A protein and the small-molecule ligand that binds it are described below.
Small molecule (SMILES): CC(=O)N[C@@H]1[C@@H](O)[C@H](O)[C@@H](CO)O[C@H]1O

Binding-site contacts:
Ligand atom C4 contacts residue ASN705 of chain 1.A at 4.2 Å.
Ligand atom C7 contacts residue ASP792 of chain 1.B at 4.1 Å.
Ligand atom C6 contacts residue ILE1126 of chain 1.A at 3.9 Å (hydrophobic).
Ligand atom O6 contacts residue GLY1127 of chain 1.A at 3.4 Å.
Ligand atom C2 contacts residue ASN705 of chain 1.A at 2.5 Å.
Ligand atom O7 contacts residue ASN705 of chain 1.A at 3.4 Å (h-bond).
Ligand atom C5 contacts residue ASN705 of chain 1.A at 3.7 Å.
Ligand atom O5 contacts residue ASN705 of chain 1.A at 2.4 Å (h-bond).
Ligand atom N2 contacts residue ASP792 of chain 1.B at 4.3 Å.
Ligand atom N2 contacts residue ASN705 of chain 1.A at 2.9 Å (h-bond).
Ligand atom C7 contacts residue ASN705 of chain 1.A at 3.0 Å.
Ligand atom C6 contacts residue GLY1127 of chain 1.A at 4.2 Å.
Ligand atom O4 contacts residue ILE1126 of chain 1.A at 4.0 Å.
Ligand atom C1 contacts residue ASP792 of chain 1.B at 4.2 Å.
Ligand atom O4 contacts residue GLY1127 of chain 1.A at 4.5 Å.
Ligand atom C8 contacts residue ASP792 of chain 1.B at 3.2 Å.
Ligand atom C3 contacts residue ASN705 of chain 1.A at 3.8 Å.
Ligand atom C8 contacts residue ASN705 of chain 1.A at 3.6 Å.
Ligand atom O6 contacts residue ILE1126 of chain 1.A at 2.8 Å (h-bond).
Ligand atom C1 contacts residue ASN705 of chain 1.A at 1.4 Å.

Sequence of chain 1.B:
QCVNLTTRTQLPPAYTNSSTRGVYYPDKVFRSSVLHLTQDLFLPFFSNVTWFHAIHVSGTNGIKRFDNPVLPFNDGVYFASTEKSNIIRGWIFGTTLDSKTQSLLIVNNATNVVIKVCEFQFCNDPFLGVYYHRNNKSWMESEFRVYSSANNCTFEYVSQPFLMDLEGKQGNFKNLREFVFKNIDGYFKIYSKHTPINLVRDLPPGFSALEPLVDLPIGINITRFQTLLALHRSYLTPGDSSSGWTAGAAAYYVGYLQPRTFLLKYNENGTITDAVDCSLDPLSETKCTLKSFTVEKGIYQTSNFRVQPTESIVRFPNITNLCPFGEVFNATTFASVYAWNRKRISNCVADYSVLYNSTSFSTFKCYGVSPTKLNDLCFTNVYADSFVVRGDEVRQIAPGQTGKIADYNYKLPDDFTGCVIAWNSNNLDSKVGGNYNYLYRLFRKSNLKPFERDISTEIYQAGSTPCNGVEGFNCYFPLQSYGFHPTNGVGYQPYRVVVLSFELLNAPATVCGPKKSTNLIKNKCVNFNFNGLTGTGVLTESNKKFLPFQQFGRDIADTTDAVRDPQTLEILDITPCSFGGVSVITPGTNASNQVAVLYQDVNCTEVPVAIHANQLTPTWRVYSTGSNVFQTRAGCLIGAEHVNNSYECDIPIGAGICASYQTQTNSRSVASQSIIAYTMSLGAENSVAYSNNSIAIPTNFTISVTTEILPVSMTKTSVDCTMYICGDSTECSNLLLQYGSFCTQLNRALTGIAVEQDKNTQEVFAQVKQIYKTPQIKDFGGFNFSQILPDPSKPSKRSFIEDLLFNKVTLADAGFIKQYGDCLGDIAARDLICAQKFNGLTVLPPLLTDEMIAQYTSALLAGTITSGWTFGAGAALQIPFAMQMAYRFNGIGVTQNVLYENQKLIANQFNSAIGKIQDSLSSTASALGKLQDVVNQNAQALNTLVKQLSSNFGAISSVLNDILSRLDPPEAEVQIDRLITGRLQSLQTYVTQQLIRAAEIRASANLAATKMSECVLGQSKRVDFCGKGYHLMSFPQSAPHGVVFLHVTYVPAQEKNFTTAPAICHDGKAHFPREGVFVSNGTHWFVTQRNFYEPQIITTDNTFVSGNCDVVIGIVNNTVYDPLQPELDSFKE

Sequence of chain 1.A:
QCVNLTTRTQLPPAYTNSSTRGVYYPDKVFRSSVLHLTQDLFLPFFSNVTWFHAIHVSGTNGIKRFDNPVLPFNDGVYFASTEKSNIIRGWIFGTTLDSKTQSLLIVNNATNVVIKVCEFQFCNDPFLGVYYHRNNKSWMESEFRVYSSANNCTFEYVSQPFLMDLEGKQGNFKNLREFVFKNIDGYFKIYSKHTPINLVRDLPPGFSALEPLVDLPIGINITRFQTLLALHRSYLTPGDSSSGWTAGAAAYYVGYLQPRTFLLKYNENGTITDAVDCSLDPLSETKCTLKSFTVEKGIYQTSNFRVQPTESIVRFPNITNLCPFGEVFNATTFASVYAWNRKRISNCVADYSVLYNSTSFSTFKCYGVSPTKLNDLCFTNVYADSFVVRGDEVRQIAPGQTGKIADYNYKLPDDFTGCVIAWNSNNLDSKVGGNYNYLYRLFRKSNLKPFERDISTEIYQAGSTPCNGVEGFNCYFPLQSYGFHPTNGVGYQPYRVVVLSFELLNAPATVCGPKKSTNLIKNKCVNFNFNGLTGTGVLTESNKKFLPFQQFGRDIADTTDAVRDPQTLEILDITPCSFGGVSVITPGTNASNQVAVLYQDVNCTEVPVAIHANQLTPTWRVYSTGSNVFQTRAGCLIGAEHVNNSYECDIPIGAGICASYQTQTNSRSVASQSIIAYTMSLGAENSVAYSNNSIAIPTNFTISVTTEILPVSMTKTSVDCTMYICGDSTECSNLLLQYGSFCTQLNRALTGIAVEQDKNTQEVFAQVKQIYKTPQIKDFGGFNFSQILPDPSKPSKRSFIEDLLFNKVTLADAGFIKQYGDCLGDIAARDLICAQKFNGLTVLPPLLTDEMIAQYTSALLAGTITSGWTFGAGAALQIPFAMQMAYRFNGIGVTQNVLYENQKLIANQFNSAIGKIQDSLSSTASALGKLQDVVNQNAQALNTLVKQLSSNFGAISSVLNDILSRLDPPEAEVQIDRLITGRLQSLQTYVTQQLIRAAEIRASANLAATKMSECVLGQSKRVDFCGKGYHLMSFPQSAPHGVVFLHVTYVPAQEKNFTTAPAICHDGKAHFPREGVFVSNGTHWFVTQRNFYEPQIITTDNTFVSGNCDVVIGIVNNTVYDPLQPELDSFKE